Sequence of chain 1.A:
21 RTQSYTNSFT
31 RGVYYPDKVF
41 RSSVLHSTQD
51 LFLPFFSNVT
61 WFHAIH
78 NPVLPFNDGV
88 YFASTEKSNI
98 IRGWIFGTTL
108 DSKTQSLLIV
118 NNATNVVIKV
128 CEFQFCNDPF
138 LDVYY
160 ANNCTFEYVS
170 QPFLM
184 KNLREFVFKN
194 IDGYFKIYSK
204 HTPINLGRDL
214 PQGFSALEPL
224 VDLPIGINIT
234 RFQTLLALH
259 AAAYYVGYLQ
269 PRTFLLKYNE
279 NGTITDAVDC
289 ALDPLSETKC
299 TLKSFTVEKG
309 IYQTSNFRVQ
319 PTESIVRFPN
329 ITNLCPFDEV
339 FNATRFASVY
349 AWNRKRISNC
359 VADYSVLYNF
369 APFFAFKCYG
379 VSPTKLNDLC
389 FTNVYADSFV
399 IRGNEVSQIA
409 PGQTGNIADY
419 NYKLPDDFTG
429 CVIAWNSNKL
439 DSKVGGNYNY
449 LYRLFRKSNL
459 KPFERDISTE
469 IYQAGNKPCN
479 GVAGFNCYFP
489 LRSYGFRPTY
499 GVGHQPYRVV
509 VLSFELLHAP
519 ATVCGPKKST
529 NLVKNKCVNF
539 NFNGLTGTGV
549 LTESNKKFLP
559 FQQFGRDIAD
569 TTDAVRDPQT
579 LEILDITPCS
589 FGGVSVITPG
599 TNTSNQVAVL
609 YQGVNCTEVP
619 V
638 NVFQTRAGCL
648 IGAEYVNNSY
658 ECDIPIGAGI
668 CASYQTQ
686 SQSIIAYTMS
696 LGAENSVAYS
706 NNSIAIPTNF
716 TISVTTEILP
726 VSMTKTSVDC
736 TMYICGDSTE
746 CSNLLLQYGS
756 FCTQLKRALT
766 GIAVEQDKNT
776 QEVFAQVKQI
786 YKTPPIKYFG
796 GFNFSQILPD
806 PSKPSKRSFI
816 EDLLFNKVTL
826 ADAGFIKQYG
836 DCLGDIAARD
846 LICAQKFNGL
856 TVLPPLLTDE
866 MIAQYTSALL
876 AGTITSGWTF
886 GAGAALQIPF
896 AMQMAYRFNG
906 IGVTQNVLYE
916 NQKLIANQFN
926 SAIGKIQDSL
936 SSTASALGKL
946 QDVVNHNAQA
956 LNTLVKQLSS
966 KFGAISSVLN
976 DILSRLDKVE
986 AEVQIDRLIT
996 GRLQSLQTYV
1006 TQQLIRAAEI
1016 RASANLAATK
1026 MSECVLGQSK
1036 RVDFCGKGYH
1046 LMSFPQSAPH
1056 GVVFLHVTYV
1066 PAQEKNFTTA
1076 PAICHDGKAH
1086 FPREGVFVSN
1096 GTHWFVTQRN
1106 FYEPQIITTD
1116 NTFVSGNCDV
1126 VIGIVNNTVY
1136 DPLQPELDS

The small molecule below binds the protein below.
Small molecule (SMILES): CC(=O)N[C@@H]1[C@@H](O)[C@H](O)[C@@H](CO)O[C@H]1O

Binding-site contacts:
Ligand atom C6 contacts residue TYR25 of chain 1.A at 4.2 Å (hydrophobic).
Ligand atom N2 contacts residue ASN58 of chain 1.A at 2.9 Å (h-bond).
Ligand atom C4 contacts residue ASN58 of chain 1.A at 4.2 Å.
Ligand atom C1 contacts residue ASN58 of chain 1.A at 1.4 Å.
Ligand atom C3 contacts residue TYR25 of chain 1.A at 4.0 Å (hydrophobic).
Ligand atom C2 contacts residue ASN58 of chain 1.A at 2.5 Å.
Ligand atom O4 contacts residue TYR25 of chain 1.A at 4.4 Å.
Ligand atom C4 contacts residue TYR25 of chain 1.A at 4.5 Å (hydrophobic).
Ligand atom C7 contacts residue ASN58 of chain 1.A at 3.7 Å.
Ligand atom C8 contacts residue ASN58 of chain 1.A at 4.2 Å.
Ligand atom C5 contacts residue ASN58 of chain 1.A at 3.7 Å.
Ligand atom O5 contacts residue ASN58 of chain 1.A at 2.4 Å (h-bond).
Ligand atom N2 contacts residue TYR25 of chain 1.A at 3.9 Å.
Ligand atom O5 contacts residue TYR25 of chain 1.A at 3.8 Å.
Ligand atom C3 contacts residue ASN58 of chain 1.A at 3.8 Å.
Ligand atom C5 contacts residue TYR25 of chain 1.A at 3.9 Å (hydrophobic).
Ligand atom O7 contacts residue ASN58 of chain 1.A at 4.3 Å.
Ligand atom C1 contacts residue TYR25 of chain 1.A at 3.5 Å (hydrophobic).
Ligand atom C2 contacts residue TYR25 of chain 1.A at 4.1 Å (hydrophobic).